A protein and the small-molecule ligand that binds it are described below.
Small molecule (SMILES): O=C(N[C@@H](Cn1ccnc1)c1ccc(Cl)cc1Cl)c1ccc(-c2nnc(-c3ccc(OCC(F)(F)F)cc3F)o2)cc1

Binding-site contacts:
Ligand atom CBF contacts residue PHE188 of chain 1.B at 3.3 Å (hydrophobic).
Ligand atom CBL contacts residue TYR76 of chain 1.B at 3.7 Å (hydrophobic).
Ligand atom CAS contacts residue ALA261 of chain 1.B at 3.6 Å (hydrophobic).
Ligand atom CAT contacts residue PHE188 of chain 1.B at 3.0 Å (hydrophobic).
Ligand atom CAN contacts residue LEU79 of chain 1.B at 3.4 Å (hydrophobic).
Ligand atom CAM contacts residue TYR76 of chain 1.B at 3.3 Å (hydrophobic).
Ligand atom OBB contacts residue LEU79 of chain 1.B at 3.4 Å.
Ligand atom CBM contacts residue VAL75 of chain 1.B at 3.5 Å (hydrophobic).
Ligand atom NAX contacts residue TYR76 of chain 1.B at 3.6 Å.
Ligand atom NAW contacts residue HEM1 of chain 1.E at 2.0 Å.
Ligand atom CAL contacts residue PHE183 of chain 1.B at 3.1 Å (hydrophobic).
Ligand atom CAH contacts residue HEM1 of chain 1.E at 3.0 Å.
Ligand atom CBJ contacts residue VAL75 of chain 1.B at 3.3 Å (hydrophobic).
Ligand atom CLG contacts residue PHE84 of chain 1.B at 3.5 Å.
Ligand atom CAH contacts residue ALA261 of chain 1.B at 3.6 Å (hydrophobic).
Ligand atom CBP contacts residue MET189 of chain 1.B at 3.3 Å (hydrophobic).
Ligand atom CBE contacts residue VAL75 of chain 1.B at 3.5 Å (hydrophobic).
Ligand atom CAU contacts residue PHE188 of chain 1.B at 3.4 Å (hydrophobic).
Ligand atom CLG contacts residue ALA261 of chain 1.B at 3.5 Å.
Ligand atom CAO contacts residue LEU79 of chain 1.B at 2.8 Å (hydrophobic).
Ligand atom CLG contacts residue MET260 of chain 1.B at 3.6 Å.
Ligand atom FAD contacts residue TRP192 of chain 1.B at 3.2 Å.
Ligand atom OBA contacts residue PHE188 of chain 1.B at 3.5 Å (h-bond).
Ligand atom NAY contacts residue PHE188 of chain 1.B at 3.1 Å.
Ligand atom CAR contacts residue HEM1 of chain 1.E at 3.0 Å.
Ligand atom FAD contacts residue MET189 of chain 1.B at 2.3 Å.
Ligand atom CAS contacts residue PHE84 of chain 1.B at 3.3 Å (hydrophobic).
Ligand atom CBG contacts residue PHE84 of chain 1.B at 3.4 Å (hydrophobic).
Ligand atom FAE contacts residue MET189 of chain 1.B at 3.7 Å.
Ligand atom CLF contacts residue ALA257 of chain 1.B at 3.7 Å.
Ligand atom OAA contacts residue PHE183 of chain 1.B at 2.9 Å.
Ligand atom CAJ contacts residue PRO78 of chain 1.B at 3.4 Å (hydrophobic).
Ligand atom CAJ contacts residue LEU79 of chain 1.B at 3.4 Å (hydrophobic).
Ligand atom OBA contacts residue PRO78 of chain 1.B at 3.6 Å.
Ligand atom CAS contacts residue ALA257 of chain 1.B at 3.4 Å (hydrophobic).
Ligand atom NAX contacts residue PHE188 of chain 1.B at 3.3 Å.
Ligand atom FAD contacts residue PRO191 of chain 1.B at 3.2 Å.
Ligand atom CBM contacts residue PHE188 of chain 1.B at 3.6 Å (hydrophobic).
Ligand atom CAJ contacts residue ASN187 of chain 1.B at 3.5 Å.
Ligand atom CBF contacts residue PRO78 of chain 1.B at 3.6 Å (hydrophobic).

Sequence of chain 1.B:
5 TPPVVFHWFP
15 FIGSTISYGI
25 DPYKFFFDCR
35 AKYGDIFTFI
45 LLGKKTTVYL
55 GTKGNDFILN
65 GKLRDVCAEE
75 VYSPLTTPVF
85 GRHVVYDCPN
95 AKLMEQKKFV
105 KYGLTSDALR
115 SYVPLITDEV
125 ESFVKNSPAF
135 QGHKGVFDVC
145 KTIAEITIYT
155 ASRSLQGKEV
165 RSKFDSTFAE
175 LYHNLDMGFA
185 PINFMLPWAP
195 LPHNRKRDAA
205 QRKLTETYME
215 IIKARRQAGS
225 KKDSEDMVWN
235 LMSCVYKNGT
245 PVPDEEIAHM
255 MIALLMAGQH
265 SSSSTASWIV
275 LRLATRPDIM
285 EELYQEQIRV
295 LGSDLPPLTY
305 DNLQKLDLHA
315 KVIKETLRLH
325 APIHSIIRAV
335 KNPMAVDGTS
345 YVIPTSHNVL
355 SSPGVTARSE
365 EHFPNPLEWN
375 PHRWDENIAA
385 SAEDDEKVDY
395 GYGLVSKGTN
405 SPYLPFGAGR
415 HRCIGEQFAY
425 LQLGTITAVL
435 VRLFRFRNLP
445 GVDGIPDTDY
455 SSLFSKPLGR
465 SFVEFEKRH